Sequence of chain 1.A:
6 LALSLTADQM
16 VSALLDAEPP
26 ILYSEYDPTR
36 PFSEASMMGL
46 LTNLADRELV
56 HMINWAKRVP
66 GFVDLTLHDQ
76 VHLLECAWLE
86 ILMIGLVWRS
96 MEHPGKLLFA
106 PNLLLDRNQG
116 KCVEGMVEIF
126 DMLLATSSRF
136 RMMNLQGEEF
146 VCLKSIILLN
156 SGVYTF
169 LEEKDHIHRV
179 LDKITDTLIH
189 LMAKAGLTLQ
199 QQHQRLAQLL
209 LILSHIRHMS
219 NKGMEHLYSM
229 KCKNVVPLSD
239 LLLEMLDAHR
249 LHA

Binding-site contacts:
Ligand atom O contacts residue LYS62 of chain 1.A at 3.4 Å (salt-bridge).
Ligand atom N contacts residue LEU239 of chain 1.A at 4.1 Å.
Ligand atom CD2 contacts residue GLU80 of chain 1.A at 3.8 Å.
Ligand atom C contacts residue GLU242 of chain 1.A at 3.9 Å.
Ligand atom CD1 contacts residue VAL76 of chain 1.A at 3.6 Å (hydrophobic).
Ligand atom CD2 contacts residue ILE58 of chain 1.A at 3.6 Å (hydrophobic).
Ligand atom CD2 contacts residue LEU72 of chain 1.A at 4.0 Å (hydrophobic).
Ligand atom CD2 contacts residue MET243 of chain 1.A at 3.7 Å (hydrophobic).
Ligand atom CA contacts residue VAL76 of chain 1.A at 3.9 Å (hydrophobic).
Ligand atom CG1 contacts residue GLU242 of chain 1.A at 3.5 Å.
Ligand atom NZ contacts residue GLU80 of chain 1.A at 3.1 Å (salt-bridge).
Ligand atom CD1 contacts residue ASP238 of chain 1.A at 3.5 Å.
Ligand atom CD1 contacts residue LEU79 of chain 1.A at 4.0 Å (hydrophobic).
Ligand atom CB contacts residue ILE58 of chain 1.A at 3.9 Å (hydrophobic).
Ligand atom CB contacts residue GLU242 of chain 1.A at 3.4 Å.
Ligand atom CD1 contacts residue LEU239 of chain 1.A at 3.8 Å (hydrophobic).
Ligand atom CD2 contacts residue LYS62 of chain 1.A at 3.9 Å.
Ligand atom CD contacts residue LEU72 of chain 1.A at 3.9 Å (hydrophobic).
Ligand atom CG contacts residue VAL76 of chain 1.A at 4.2 Å (hydrophobic).
Ligand atom NE2 contacts residue LEU72 of chain 1.A at 3.3 Å.
Ligand atom N contacts residue GLU242 of chain 1.A at 4.1 Å.
Ligand atom CA contacts residue GLU242 of chain 1.A at 3.7 Å.
Ligand atom N contacts residue VAL76 of chain 1.A at 4.0 Å.
Ligand atom CD2 contacts residue GLN75 of chain 1.A at 3.9 Å.
Ligand atom CD2 contacts residue VAL76 of chain 1.A at 3.6 Å (hydrophobic).
Ligand atom CD1 contacts residue LEU239 of chain 1.A at 3.9 Å (hydrophobic).
Ligand atom NZ contacts residue VAL76 of chain 1.A at 3.8 Å.
Ligand atom CD1 contacts residue GLN75 of chain 1.A at 3.9 Å.
Ligand atom CE contacts residue GLU80 of chain 1.A at 3.2 Å.
Ligand atom O contacts residue ILE58 of chain 1.A at 4.0 Å.
Ligand atom CG contacts residue LEU72 of chain 1.A at 3.9 Å (hydrophobic).
Ligand atom CA contacts residue GLU242 of chain 1.A at 4.0 Å.
Ligand atom CG contacts residue ILE58 of chain 1.A at 4.1 Å (hydrophobic).
Ligand atom CD1 contacts residue ILE58 of chain 1.A at 3.6 Å (hydrophobic).
Ligand atom NE2 contacts residue LEU72 of chain 1.A at 3.5 Å.
Ligand atom CD contacts residue GLU242 of chain 1.A at 4.2 Å.
Ligand atom CG2 contacts residue LEU239 of chain 1.A at 4.1 Å (hydrophobic).
Ligand atom CD2 contacts residue LEU79 of chain 1.A at 3.7 Å (hydrophobic).
Ligand atom N contacts residue GLU242 of chain 1.A at 2.9 Å (salt-bridge).
Ligand atom CE1 contacts residue LEU72 of chain 1.A at 3.6 Å (hydrophobic).

The small molecule below binds the protein below.
Small molecule (SMILES): CC[C@H](C)[C@H](NC(=O)[C@@H](N)CCCCN)C(=O)N[C@@H](CC(C)C)C(=O)N[C@@H](Cc1cnc[nH]1)C(=O)N[C@@H](CCCN=C(N)N)C(=O)N[C@@H](CC(C)C)C(=O)N[C@@H](CC(C)C)C(=O)N[C@@H](CCC(N)=O)C(=O)N[C@H](C=O)CC(=O)O